The small molecule below binds the protein below.
Small molecule (SMILES): CC(=O)N[C@@H]1[C@@H](O)[C@H](O)[C@@H](CO)O[C@H]1O

Binding-site contacts:
Ligand atom C4 contacts residue ASN276 of chain 1.B at 4.3 Å.
Ligand atom O5 contacts residue ALA279 of chain 1.B at 3.3 Å.
Ligand atom C3 contacts residue ASN276 of chain 1.B at 3.8 Å.
Ligand atom C5 contacts residue VAL334 of chain 1.B at 3.8 Å (hydrophobic).
Ligand atom O4 contacts residue ASN273 of chain 1.B at 2.8 Å (h-bond).
Ligand atom C1 contacts residue ASN276 of chain 1.B at 1.4 Å.
Ligand atom C6 contacts residue ASN273 of chain 1.B at 3.2 Å.
Ligand atom N2 contacts residue ASN276 of chain 1.B at 2.9 Å (h-bond).
Ligand atom C7 contacts residue ASN276 of chain 1.B at 3.6 Å.
Ligand atom C5 contacts residue ASN276 of chain 1.B at 3.7 Å.
Ligand atom O6 contacts residue VAL334 of chain 1.B at 1.4 Å.
Ligand atom C1 contacts residue ALA279 of chain 1.B at 4.3 Å (hydrophobic).
Ligand atom C5 contacts residue ALA279 of chain 1.B at 4.1 Å (hydrophobic).
Ligand atom C2 contacts residue ASN276 of chain 1.B at 2.5 Å.
Ligand atom O5 contacts residue ASN276 of chain 1.B at 2.4 Å (h-bond).
Ligand atom O6 contacts residue ALA279 of chain 1.B at 3.6 Å.
Ligand atom C6 contacts residue ALA279 of chain 1.B at 3.7 Å (hydrophobic).
Ligand atom O5 contacts residue VAL334 of chain 1.B at 4.4 Å.
Ligand atom O7 contacts residue ASN276 of chain 1.B at 4.0 Å.
Ligand atom C5 contacts residue ASN273 of chain 1.B at 3.9 Å.
Ligand atom O6 contacts residue ASN273 of chain 1.B at 4.3 Å.
Ligand atom C4 contacts residue ASN273 of chain 1.B at 3.4 Å.
Ligand atom C6 contacts residue VAL334 of chain 1.B at 2.7 Å (hydrophobic).

Sequence of chain 1.B:
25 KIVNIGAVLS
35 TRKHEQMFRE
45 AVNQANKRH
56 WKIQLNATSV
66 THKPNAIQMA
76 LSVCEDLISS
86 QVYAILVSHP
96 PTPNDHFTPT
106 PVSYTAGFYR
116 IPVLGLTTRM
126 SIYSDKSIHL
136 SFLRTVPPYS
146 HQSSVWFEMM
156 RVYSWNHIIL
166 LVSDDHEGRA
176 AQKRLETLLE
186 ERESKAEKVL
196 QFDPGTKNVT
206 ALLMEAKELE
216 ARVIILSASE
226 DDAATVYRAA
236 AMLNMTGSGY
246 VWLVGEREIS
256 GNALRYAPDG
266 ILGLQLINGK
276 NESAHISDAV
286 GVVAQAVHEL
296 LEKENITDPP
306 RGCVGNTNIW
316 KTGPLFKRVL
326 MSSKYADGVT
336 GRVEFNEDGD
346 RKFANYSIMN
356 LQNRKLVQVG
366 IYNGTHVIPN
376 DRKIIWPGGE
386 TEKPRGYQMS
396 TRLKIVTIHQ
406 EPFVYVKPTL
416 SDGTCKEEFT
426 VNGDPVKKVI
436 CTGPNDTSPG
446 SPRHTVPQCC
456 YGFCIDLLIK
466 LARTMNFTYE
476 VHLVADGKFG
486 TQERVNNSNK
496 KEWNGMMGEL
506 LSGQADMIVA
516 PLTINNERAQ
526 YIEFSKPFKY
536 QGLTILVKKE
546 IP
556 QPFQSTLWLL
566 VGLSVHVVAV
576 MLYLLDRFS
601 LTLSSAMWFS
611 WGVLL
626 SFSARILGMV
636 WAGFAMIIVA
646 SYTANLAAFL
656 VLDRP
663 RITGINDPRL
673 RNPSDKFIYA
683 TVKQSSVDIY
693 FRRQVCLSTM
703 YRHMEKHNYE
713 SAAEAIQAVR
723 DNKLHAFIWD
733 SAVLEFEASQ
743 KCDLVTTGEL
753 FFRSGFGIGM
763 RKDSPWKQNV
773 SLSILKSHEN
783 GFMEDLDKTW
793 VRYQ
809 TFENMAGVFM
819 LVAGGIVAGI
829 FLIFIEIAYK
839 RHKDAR